A protein and the small-molecule ligand that binds it are described below.
Small molecule (SMILES): CC(C)C[C@H](NC(=O)CN)C(=O)N[C@@H](CC(C)C)C(=O)N[C@@H](CC(=O)O)C(=O)N[C@@H](C)C(=O)N[C@@H](CC(C)C)C(=O)N[C@@H](CC(=O)O)C(=O)N[C@@H](CC(C)C)C(=O)N[C@@H](C)C(=O)NC(CO)CO

Sequence of chain 1.B:
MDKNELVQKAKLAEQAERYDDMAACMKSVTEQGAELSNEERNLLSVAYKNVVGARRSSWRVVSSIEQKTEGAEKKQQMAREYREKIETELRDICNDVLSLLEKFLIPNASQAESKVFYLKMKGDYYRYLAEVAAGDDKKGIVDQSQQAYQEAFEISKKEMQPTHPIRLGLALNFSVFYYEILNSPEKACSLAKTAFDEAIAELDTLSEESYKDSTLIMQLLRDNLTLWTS

Binding-site contacts:
Ligand atom CD1 contacts residue ARG41 of chain 1.B at 3.6 Å.
Ligand atom OD2 contacts residue TYR128 of chain 1.B at 2.5 Å (h-bond).
Ligand atom CG contacts residue LYS49 of chain 1.B at 4.0 Å.
Ligand atom CA contacts residue LYS49 of chain 1.B at 3.9 Å.
Ligand atom O contacts residue LYS49 of chain 1.B at 3.2 Å (salt-bridge).
Ligand atom CB contacts residue ASN42 of chain 1.B at 3.6 Å.
Ligand atom O contacts residue LEU220 of chain 1.B at 3.8 Å.
Ligand atom C contacts residue LYS120 of chain 1.B at 3.7 Å.
Ligand atom CD2 contacts residue ILE217 of chain 1.B at 3.3 Å (hydrophobic).
Ligand atom OD2 contacts residue VAL46 of chain 1.B at 3.8 Å.
Ligand atom CD1 contacts residue PRO165 of chain 1.B at 3.6 Å (hydrophobic).
Ligand atom CG contacts residue ASP213 of chain 1.B at 3.8 Å.
Ligand atom CA contacts residue VAL46 of chain 1.B at 3.8 Å (hydrophobic).
Ligand atom O contacts residue LEU172 of chain 1.B at 3.9 Å.
Ligand atom CA contacts residue ASN173 of chain 1.B at 3.6 Å.
Ligand atom CB contacts residue LEU172 of chain 1.B at 3.8 Å (hydrophobic).
Ligand atom N contacts residue ASN173 of chain 1.B at 2.8 Å (h-bond).
Ligand atom O contacts residue PHE117 of chain 1.B at 3.7 Å.
Ligand atom CG contacts residue TYR128 of chain 1.B at 3.2 Å (hydrophobic).
Ligand atom CD1 contacts residue ASP213 of chain 1.B at 3.9 Å.
Ligand atom O contacts residue LYS120 of chain 1.B at 2.8 Å (salt-bridge).
Ligand atom C contacts residue ASN173 of chain 1.B at 3.7 Å.
Ligand atom CA contacts residue ASN173 of chain 1.B at 3.7 Å.
Ligand atom CB contacts residue ASN173 of chain 1.B at 3.4 Å.
Ligand atom N contacts residue VAL46 of chain 1.B at 3.9 Å.
Ligand atom CD1 contacts residue LEU220 of chain 1.B at 3.9 Å (hydrophobic).
Ligand atom OD1 contacts residue LYS49 of chain 1.B at 2.8 Å (salt-bridge).
Ligand atom O contacts residue ASN173 of chain 1.B at 3.0 Å (h-bond).
Ligand atom CB contacts residue VAL176 of chain 1.B at 3.8 Å (hydrophobic).
Ligand atom CD2 contacts residue PHE117 of chain 1.B at 3.9 Å (hydrophobic).
Ligand atom O contacts residue ASN173 of chain 1.B at 3.8 Å.
Ligand atom C contacts residue SER45 of chain 1.B at 3.6 Å.
Ligand atom OD1 contacts residue TYR128 of chain 1.B at 3.4 Å (h-bond).
Ligand atom CA contacts residue ASN42 of chain 1.B at 3.9 Å.
Ligand atom C contacts residue LYS49 of chain 1.B at 4.0 Å.
Ligand atom CD2 contacts residue GLY169 of chain 1.B at 3.7 Å.
Ligand atom O contacts residue SER45 of chain 1.B at 2.6 Å (h-bond).
Ligand atom CD1 contacts residue LEU216 of chain 1.B at 3.5 Å (hydrophobic).
Ligand atom C contacts residue ASN173 of chain 1.B at 3.9 Å.
Ligand atom N contacts residue ASN42 of chain 1.B at 3.9 Å.